The small molecule below binds the protein below.
Small molecule (SMILES): CC(=O)N[C@H]1[C@H](O[C@H]2[C@H](O)[C@@H](NC(C)=O)CO[C@@H]2CO)O[C@H](CO)[C@@H](O)[C@@H]1O

Sequence of chain 1.M:
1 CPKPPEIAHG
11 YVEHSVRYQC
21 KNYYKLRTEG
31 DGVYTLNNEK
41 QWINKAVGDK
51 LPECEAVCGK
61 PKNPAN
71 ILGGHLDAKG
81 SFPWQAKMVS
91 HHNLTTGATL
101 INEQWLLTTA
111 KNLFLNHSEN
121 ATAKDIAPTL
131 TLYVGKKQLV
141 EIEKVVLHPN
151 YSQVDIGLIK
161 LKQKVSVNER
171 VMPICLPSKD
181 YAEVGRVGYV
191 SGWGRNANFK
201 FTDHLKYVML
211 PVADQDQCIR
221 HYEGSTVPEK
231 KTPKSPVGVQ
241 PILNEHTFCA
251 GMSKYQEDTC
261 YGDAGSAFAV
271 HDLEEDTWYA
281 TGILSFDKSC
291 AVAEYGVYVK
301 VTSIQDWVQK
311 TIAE

Binding-site contacts:
Ligand atom C4 contacts residue ASN116 of chain 1.M at 4.2 Å.
Ligand atom C3 contacts residue ASN116 of chain 1.M at 3.8 Å.
Ligand atom N2 contacts residue ASN116 of chain 1.M at 3.1 Å (h-bond).
Ligand atom C1 contacts residue ASN116 of chain 1.M at 1.4 Å.
Ligand atom O6 contacts residue HIS117 of chain 1.M at 4.5 Å.
Ligand atom C8 contacts residue HIS92 of chain 1.M at 3.5 Å.
Ligand atom N2 contacts residue HIS92 of chain 1.M at 4.2 Å.
Ligand atom C2 contacts residue ASN116 of chain 1.M at 2.6 Å.
Ligand atom O7 contacts residue ASN116 of chain 1.M at 4.3 Å.
Ligand atom C6 contacts residue ASN116 of chain 1.M at 4.3 Å.
Ligand atom C8 contacts residue HIS91 of chain 1.M at 4.0 Å.
Ligand atom O7 contacts residue HIS92 of chain 1.M at 4.1 Å.
Ligand atom C1 contacts residue HIS92 of chain 1.M at 3.9 Å.
Ligand atom C7 contacts residue HIS92 of chain 1.M at 3.7 Å.
Ligand atom O6 contacts residue ASN116 of chain 1.M at 3.8 Å.
Ligand atom O5 contacts residue ASN116 of chain 1.M at 2.1 Å (h-bond).
Ligand atom C5 contacts residue ASN116 of chain 1.M at 3.5 Å.
Ligand atom C7 contacts residue ASN116 of chain 1.M at 4.0 Å.